Sequence of chain 1.A:
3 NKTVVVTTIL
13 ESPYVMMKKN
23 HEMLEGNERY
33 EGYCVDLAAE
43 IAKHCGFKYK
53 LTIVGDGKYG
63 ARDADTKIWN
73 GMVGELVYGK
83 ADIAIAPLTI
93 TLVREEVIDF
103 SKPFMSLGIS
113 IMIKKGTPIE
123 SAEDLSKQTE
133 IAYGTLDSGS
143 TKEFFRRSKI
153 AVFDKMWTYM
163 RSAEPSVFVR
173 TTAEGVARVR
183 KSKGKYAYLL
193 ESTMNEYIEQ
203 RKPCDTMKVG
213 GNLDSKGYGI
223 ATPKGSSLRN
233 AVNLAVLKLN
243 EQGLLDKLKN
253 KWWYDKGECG

Binding-site contacts:
Ligand atom N contacts residue TYR220 of chain 1.A at 3.7 Å.
Ligand atom OE1 contacts residue THR143 of chain 1.A at 2.6 Å (h-bond).
Ligand atom CA contacts residue PRO89 of chain 1.A at 4.1 Å (hydrophobic).
Ligand atom CG contacts residue TYR61 of chain 1.A at 4.3 Å (hydrophobic).
Ligand atom OE2 contacts residue THR143 of chain 1.A at 3.1 Å (h-bond).
Ligand atom N contacts residue TYR61 of chain 1.A at 4.0 Å.
Ligand atom OXT contacts residue ARG96 of chain 1.A at 2.8 Å (salt-bridge).
Ligand atom CA contacts residue TYR61 of chain 1.A at 4.0 Å (hydrophobic).
Ligand atom CD contacts residue LEU138 of chain 1.A at 3.9 Å (hydrophobic).
Ligand atom CB contacts residue TYR61 of chain 1.A at 3.6 Å (hydrophobic).
Ligand atom CA contacts residue SER142 of chain 1.A at 3.3 Å.
Ligand atom OXT contacts residue PRO89 of chain 1.A at 3.8 Å.
Ligand atom CB contacts residue LEU138 of chain 1.A at 3.9 Å (hydrophobic).
Ligand atom OXT contacts residue LEU90 of chain 1.A at 3.7 Å.
Ligand atom CA contacts residue THR91 of chain 1.A at 3.4 Å.
Ligand atom C contacts residue ARG96 of chain 1.A at 3.4 Å.
Ligand atom C contacts residue TYR61 of chain 1.A at 3.7 Å (hydrophobic).
Ligand atom CG contacts residue GLU193 of chain 1.A at 3.5 Å.
Ligand atom N contacts residue GLU193 of chain 1.A at 2.7 Å (salt-bridge).
Ligand atom CG contacts residue LEU138 of chain 1.A at 3.6 Å (hydrophobic).
Ligand atom OXT contacts residue TYR61 of chain 1.A at 3.5 Å.
Ligand atom OXT contacts residue THR91 of chain 1.A at 3.0 Å (h-bond).
Ligand atom CA contacts residue GLU193 of chain 1.A at 3.4 Å.
Ligand atom OE2 contacts residue SER142 of chain 1.A at 3.3 Å (h-bond).
Ligand atom N contacts residue THR91 of chain 1.A at 2.9 Å (h-bond).
Ligand atom C contacts residue SER142 of chain 1.A at 3.4 Å.
Ligand atom O contacts residue SER142 of chain 1.A at 2.9 Å (h-bond).
Ligand atom OXT contacts residue SER142 of chain 1.A at 4.0 Å.
Ligand atom CD contacts residue GLU193 of chain 1.A at 3.9 Å.
Ligand atom N contacts residue SER142 of chain 1.A at 4.1 Å.
Ligand atom O contacts residue GLY141 of chain 1.A at 3.3 Å.
Ligand atom CD contacts residue THR143 of chain 1.A at 3.3 Å.
Ligand atom CB contacts residue GLU193 of chain 1.A at 4.0 Å.
Ligand atom O contacts residue TYR61 of chain 1.A at 3.5 Å.
Ligand atom N contacts residue PRO89 of chain 1.A at 2.9 Å (h-bond).
Ligand atom C contacts residue THR91 of chain 1.A at 3.7 Å.
Ligand atom OE1 contacts residue GLU193 of chain 1.A at 3.8 Å.
Ligand atom OE2 contacts residue LEU138 of chain 1.A at 4.1 Å.
Ligand atom OE2 contacts residue GLY141 of chain 1.A at 3.7 Å.
Ligand atom O contacts residue ARG96 of chain 1.A at 2.8 Å (salt-bridge).

This small molecule binds to this protein.
Small molecule (SMILES): N[C@@H](CCC(=O)O)C(=O)O